Binding-site contacts:
Ligand atom C5 contacts residue ASN1074 of chain 1.A at 3.7 Å.
Ligand atom O5 contacts residue ALA706 of chain 1.A at 4.2 Å.
Ligand atom O6 contacts residue ALA706 of chain 1.A at 3.6 Å.
Ligand atom C3 contacts residue ASN1074 of chain 1.A at 3.8 Å.
Ligand atom C2 contacts residue ASN1074 of chain 1.A at 2.5 Å.
Ligand atom O5 contacts residue ASN1074 of chain 1.A at 2.4 Å (h-bond).
Ligand atom N2 contacts residue ASN1074 of chain 1.A at 2.9 Å (h-bond).
Ligand atom C1 contacts residue ASN1074 of chain 1.A at 1.4 Å.
Ligand atom C5 contacts residue ALA706 of chain 1.A at 3.8 Å (hydrophobic).
Ligand atom C8 contacts residue LYS1073 of chain 1.A at 4.2 Å.
Ligand atom C4 contacts residue ASN1074 of chain 1.A at 4.2 Å.
Ligand atom C6 contacts residue ALA706 of chain 1.A at 3.2 Å (hydrophobic).
Ligand atom C7 contacts residue ASN1074 of chain 1.A at 4.2 Å.
Ligand atom C8 contacts residue GLU1072 of chain 1.A at 3.3 Å.

The protein below binds the small molecule below.
Small molecule (SMILES): CC(=O)N[C@@H]1[C@@H](O)[C@H](O)[C@@H](CO)O[C@H]1O

Sequence of chain 1.A:
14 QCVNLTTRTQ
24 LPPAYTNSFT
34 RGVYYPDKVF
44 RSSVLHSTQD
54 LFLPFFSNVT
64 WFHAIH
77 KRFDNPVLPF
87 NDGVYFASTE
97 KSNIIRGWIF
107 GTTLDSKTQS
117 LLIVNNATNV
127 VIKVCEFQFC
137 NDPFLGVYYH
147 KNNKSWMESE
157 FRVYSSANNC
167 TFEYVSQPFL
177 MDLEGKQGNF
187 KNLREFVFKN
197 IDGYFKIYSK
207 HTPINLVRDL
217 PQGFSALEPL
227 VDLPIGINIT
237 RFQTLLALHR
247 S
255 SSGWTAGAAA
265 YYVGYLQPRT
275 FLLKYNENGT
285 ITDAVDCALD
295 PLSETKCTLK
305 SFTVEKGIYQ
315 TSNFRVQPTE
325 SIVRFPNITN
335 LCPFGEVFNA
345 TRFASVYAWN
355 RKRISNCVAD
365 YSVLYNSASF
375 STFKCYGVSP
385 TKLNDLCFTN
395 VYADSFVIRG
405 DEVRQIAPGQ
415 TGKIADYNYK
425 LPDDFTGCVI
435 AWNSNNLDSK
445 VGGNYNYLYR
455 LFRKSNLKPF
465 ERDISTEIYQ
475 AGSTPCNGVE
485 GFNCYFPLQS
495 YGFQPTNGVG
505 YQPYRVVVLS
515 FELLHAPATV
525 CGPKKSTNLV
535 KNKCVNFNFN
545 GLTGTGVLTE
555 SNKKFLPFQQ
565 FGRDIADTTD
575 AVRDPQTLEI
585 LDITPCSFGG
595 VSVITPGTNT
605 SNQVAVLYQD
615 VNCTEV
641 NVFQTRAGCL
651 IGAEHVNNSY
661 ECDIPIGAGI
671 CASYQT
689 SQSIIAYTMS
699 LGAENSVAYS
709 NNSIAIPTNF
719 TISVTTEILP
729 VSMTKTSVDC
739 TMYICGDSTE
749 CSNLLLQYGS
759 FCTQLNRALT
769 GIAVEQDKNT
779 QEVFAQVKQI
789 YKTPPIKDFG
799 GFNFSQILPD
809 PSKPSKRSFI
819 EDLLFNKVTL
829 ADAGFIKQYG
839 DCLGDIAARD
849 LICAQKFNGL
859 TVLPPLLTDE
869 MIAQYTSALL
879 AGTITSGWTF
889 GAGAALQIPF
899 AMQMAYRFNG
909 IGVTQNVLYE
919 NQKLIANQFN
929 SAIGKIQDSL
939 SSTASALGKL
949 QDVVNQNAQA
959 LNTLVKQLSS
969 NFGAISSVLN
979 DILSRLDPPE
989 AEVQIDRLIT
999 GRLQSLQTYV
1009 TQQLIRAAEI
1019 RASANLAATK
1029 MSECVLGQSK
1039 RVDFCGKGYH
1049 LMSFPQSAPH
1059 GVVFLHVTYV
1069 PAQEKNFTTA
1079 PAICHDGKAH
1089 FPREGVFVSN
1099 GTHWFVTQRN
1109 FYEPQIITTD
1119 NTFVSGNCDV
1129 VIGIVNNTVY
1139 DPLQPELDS